Sequence of chain 1.A:
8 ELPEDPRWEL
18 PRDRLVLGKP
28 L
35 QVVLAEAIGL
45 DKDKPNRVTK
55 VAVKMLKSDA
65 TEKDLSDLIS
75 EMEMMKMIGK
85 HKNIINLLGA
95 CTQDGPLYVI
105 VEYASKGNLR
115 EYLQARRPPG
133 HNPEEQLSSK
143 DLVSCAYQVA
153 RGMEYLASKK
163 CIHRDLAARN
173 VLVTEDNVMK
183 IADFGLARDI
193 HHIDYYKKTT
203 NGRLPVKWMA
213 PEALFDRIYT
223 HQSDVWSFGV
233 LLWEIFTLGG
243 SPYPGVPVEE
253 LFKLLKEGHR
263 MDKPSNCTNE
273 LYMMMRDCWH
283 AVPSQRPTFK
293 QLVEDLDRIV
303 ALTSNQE

The protein below binds the small molecule below.
Small molecule (SMILES): Oc1ccc(-c2ccc3c(-c4ccc(N5CC[NH2+]CC5)cc4)n[nH]c3c2)cc1

Binding-site contacts:
Ligand atom C1 contacts residue LEU174 of chain 1.A at 3.6 Å (hydrophobic).
Ligand atom C11 contacts residue ALA108 of chain 1.A at 3.3 Å (hydrophobic).
Ligand atom C23 contacts residue EDO1 of chain 1.H at 3.1 Å.
Ligand atom C9 contacts residue TYR107 of chain 1.A at 3.6 Å (hydrophobic).
Ligand atom C10 contacts residue ALA108 of chain 1.A at 2.4 Å (hydrophobic).
Ligand atom C23 contacts residue GLU75 of chain 1.A at 3.7 Å.
Ligand atom N1 contacts residue ALA108 of chain 1.A at 2.7 Å (h-bond).
Ligand atom C16 contacts residue SER109 of chain 1.A at 3.0 Å.
Ligand atom C18 contacts residue EDO1 of chain 1.H at 3.8 Å.
Ligand atom C9 contacts residue SER109 of chain 1.A at 3.7 Å.
Ligand atom N2 contacts residue ALA56 of chain 1.A at 3.6 Å.
Ligand atom C7 contacts residue GLU106 of chain 1.A at 3.8 Å.
Ligand atom C19 contacts residue LYS58 of chain 1.A at 3.8 Å.
Ligand atom N4 contacts residue GLU115 of chain 1.A at 3.9 Å.
Ligand atom O1 contacts residue LYS58 of chain 1.A at 2.8 Å (salt-bridge).
Ligand atom C18 contacts residue LYS58 of chain 1.A at 3.6 Å.
Ligand atom C20 contacts residue VAL36 of chain 1.A at 3.9 Å (hydrophobic).
Ligand atom C6 contacts residue LEU174 of chain 1.A at 3.5 Å (hydrophobic).
Ligand atom C5 contacts residue ALA108 of chain 1.A at 3.8 Å (hydrophobic).
Ligand atom C19 contacts residue ASP185 of chain 1.A at 3.0 Å.
Ligand atom O1 contacts residue ASP185 of chain 1.A at 3.2 Å (salt-bridge).
Ligand atom C16 contacts residue GLY111 of chain 1.A at 3.6 Å.
Ligand atom C22 contacts residue VAL105 of chain 1.A at 3.7 Å (hydrophobic).
Ligand atom C9 contacts residue ALA108 of chain 1.A at 2.8 Å (hydrophobic).
Ligand atom C7 contacts residue LEU174 of chain 1.A at 3.5 Å (hydrophobic).
Ligand atom O1 contacts residue GLU75 of chain 1.A at 2.4 Å (salt-bridge).
Ligand atom C20 contacts residue ASP185 of chain 1.A at 3.7 Å.
Ligand atom N1 contacts residue TYR107 of chain 1.A at 3.4 Å.
Ligand atom C7 contacts residue ALA56 of chain 1.A at 3.7 Å (hydrophobic).
Ligand atom C10 contacts residue TYR107 of chain 1.A at 3.3 Å (hydrophobic).
Ligand atom C18 contacts residue ASP185 of chain 1.A at 3.1 Å.
Ligand atom N2 contacts residue ALA108 of chain 1.A at 3.3 Å (h-bond).
Ligand atom C9 contacts residue GLY111 of chain 1.A at 3.9 Å.
Ligand atom N2 contacts residue TYR107 of chain 1.A at 3.5 Å.
Ligand atom C18 contacts residue GLU75 of chain 1.A at 3.4 Å.
Ligand atom C8 contacts residue GLY111 of chain 1.A at 3.8 Å.
Ligand atom C1 contacts residue ALA56 of chain 1.A at 3.9 Å (hydrophobic).
Ligand atom C22 contacts residue EDO1 of chain 1.H at 3.4 Å.
Ligand atom C4 contacts residue LEU174 of chain 1.A at 3.8 Å (hydrophobic).
Ligand atom N2 contacts residue GLU106 of chain 1.A at 3.0 Å (salt-bridge).